This protein binds this small molecule.
Small molecule (SMILES): O=C(ON1C(=O)CCC1=O)N1C[C@@H]2C(c3ccn(-c4ccc(F)cc4)n3)[C@@H]2C1

Sequence of chain 1.A:
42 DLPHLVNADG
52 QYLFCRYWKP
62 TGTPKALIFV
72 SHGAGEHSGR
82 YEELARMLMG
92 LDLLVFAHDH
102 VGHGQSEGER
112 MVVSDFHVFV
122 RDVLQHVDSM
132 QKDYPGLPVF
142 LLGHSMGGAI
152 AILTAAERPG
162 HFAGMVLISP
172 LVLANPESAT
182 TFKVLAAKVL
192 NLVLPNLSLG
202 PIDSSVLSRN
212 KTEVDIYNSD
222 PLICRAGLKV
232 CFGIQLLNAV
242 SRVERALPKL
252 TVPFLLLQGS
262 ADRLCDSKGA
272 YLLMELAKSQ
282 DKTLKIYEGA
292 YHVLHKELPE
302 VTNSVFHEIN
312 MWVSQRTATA

Binding-site contacts:
Ligand atom C14 contacts residue HIS293 of chain 1.A at 4.1 Å.
Ligand atom C11 contacts residue CYS266 of chain 1.A at 4.4 Å (hydrophobic).
Ligand atom O1 contacts residue SER146 of chain 1.A at 2.3 Å (h-bond).
Ligand atom O1 contacts residue MET147 of chain 1.A at 3.0 Å (h-bond).
Ligand atom C3 contacts residue LEU200 of chain 1.A at 4.0 Å (hydrophobic).
Ligand atom C13 contacts residue ALA75 of chain 1.A at 3.8 Å (hydrophobic).
Ligand atom C1 contacts residue LEU229 of chain 1.A at 4.2 Å (hydrophobic).
Ligand atom C12 contacts residue LEU237 of chain 1.A at 4.0 Å (hydrophobic).
Ligand atom C2 contacts residue LEU200 of chain 1.A at 4.4 Å (hydrophobic).
Ligand atom C2 contacts residue GLY201 of chain 1.A at 3.5 Å.
Ligand atom C1 contacts residue ILE203 of chain 1.A at 3.7 Å (hydrophobic).
Ligand atom C8 contacts residue LEU265 of chain 1.A at 3.7 Å (hydrophobic).
Ligand atom F1 contacts residue LEU200 of chain 1.A at 2.8 Å.
Ligand atom C14 contacts residue LEU172 of chain 1.A at 4.3 Å (hydrophobic).
Ligand atom C15 contacts residue SER146 of chain 1.A at 1.4 Å.
Ligand atom C15 contacts residue MET147 of chain 1.A at 3.0 Å (hydrophobic).
Ligand atom C2 contacts residue LEU229 of chain 1.A at 4.3 Å (hydrophobic).
Ligand atom C14 contacts residue CYS266 of chain 1.A at 3.7 Å (hydrophobic).
Ligand atom N3 contacts residue MET147 of chain 1.A at 4.1 Å.
Ligand atom C15 contacts residue ALA75 of chain 1.A at 4.1 Å (hydrophobic).
Ligand atom N1 contacts residue LEU265 of chain 1.A at 4.4 Å.
Ligand atom C15 contacts residue HIS293 of chain 1.A at 4.2 Å.
Ligand atom F1 contacts residue GLY201 of chain 1.A at 3.2 Å.
Ligand atom C11 contacts residue SER146 of chain 1.A at 4.2 Å.
Ligand atom N2 contacts residue LEU265 of chain 1.A at 4.3 Å.
Ligand atom C9 contacts residue LEU265 of chain 1.A at 4.0 Å (hydrophobic).
Ligand atom C10 contacts residue LEU265 of chain 1.A at 4.2 Å (hydrophobic).
Ligand atom C2 contacts residue ILE203 of chain 1.A at 4.0 Å (hydrophobic).
Ligand atom N3 contacts residue SER146 of chain 1.A at 2.3 Å (h-bond).
Ligand atom C13 contacts residue LEU237 of chain 1.A at 4.1 Å (hydrophobic).
Ligand atom C14 contacts residue SER146 of chain 1.A at 2.7 Å.
Ligand atom C11 contacts residue LEU172 of chain 1.A at 4.1 Å (hydrophobic).
Ligand atom O1 contacts residue ALA75 of chain 1.A at 2.9 Å (h-bond).
Ligand atom C13 contacts residue SER146 of chain 1.A at 3.7 Å.
Ligand atom C3 contacts residue GLY201 of chain 1.A at 3.8 Å.
Ligand atom C6 contacts residue ILE203 of chain 1.A at 4.0 Å (hydrophobic).
Ligand atom O1 contacts residue GLY74 of chain 1.A at 3.8 Å.
Ligand atom C11 contacts residue LEU265 of chain 1.A at 4.0 Å (hydrophobic).
Ligand atom C14 contacts residue LEU265 of chain 1.A at 4.1 Å (hydrophobic).
Ligand atom C7 contacts residue LEU265 of chain 1.A at 4.2 Å (hydrophobic).